Sequence of chain 1.A:
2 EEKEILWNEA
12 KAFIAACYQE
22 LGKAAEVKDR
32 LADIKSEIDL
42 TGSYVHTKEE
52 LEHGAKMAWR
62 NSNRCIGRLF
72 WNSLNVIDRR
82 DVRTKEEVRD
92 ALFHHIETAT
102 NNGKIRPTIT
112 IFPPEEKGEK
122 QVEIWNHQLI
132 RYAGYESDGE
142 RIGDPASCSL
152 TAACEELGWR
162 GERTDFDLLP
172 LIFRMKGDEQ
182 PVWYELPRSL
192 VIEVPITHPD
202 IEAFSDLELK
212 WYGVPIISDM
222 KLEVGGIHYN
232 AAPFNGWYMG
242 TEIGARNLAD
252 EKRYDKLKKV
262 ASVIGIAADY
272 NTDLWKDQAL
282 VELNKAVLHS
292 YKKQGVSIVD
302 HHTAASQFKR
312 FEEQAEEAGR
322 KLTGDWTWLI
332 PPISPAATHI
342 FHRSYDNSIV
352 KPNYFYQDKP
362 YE

The small molecule below binds the protein below.
Small molecule (SMILES): CN(C)Cc1cccc(NCc2ccc3ccc(N)nc3c2)c1

Binding-site contacts:
Ligand atom C12 contacts residue HEM1 of chain 1.B at 3.2 Å.
Ligand atom C15 contacts residue TYR357 of chain 1.A at 4.0 Å (hydrophobic).
Ligand atom C06 contacts residue PHE235 of chain 1.A at 4.0 Å (hydrophobic).
Ligand atom C02 contacts residue HEM1 of chain 1.B at 3.7 Å.
Ligand atom C16 contacts residue TYR357 of chain 1.A at 3.8 Å (hydrophobic).
Ligand atom N02 contacts residue TYR239 of chain 1.A at 3.8 Å.
Ligand atom N24 contacts residue TYR357 of chain 1.A at 4.0 Å.
Ligand atom C16 contacts residue TRP329 of chain 1.A at 4.0 Å (hydrophobic).
Ligand atom C25 contacts residue HIS128 of chain 1.A at 3.6 Å.
Ligand atom C08 contacts residue HEM1 of chain 1.B at 3.5 Å.
Ligand atom C15 contacts residue HEM1 of chain 1.B at 4.0 Å.
Ligand atom C05 contacts residue ILE218 of chain 1.A at 4.0 Å (hydrophobic).
Ligand atom N02 contacts residue PRO216 of chain 1.A at 3.9 Å.
Ligand atom N01 contacts residue HEM1 of chain 1.B at 4.0 Å.
Ligand atom C07 contacts residue ILE218 of chain 1.A at 3.5 Å (hydrophobic).
Ligand atom C03 contacts residue HEM1 of chain 1.B at 3.0 Å.
Ligand atom N02 contacts residue GLU243 of chain 1.A at 2.9 Å (salt-bridge).
Ligand atom C09 contacts residue GLU243 of chain 1.A at 3.2 Å.
Ligand atom C06 contacts residue ILE218 of chain 1.A at 3.4 Å (hydrophobic).
Ligand atom C05 contacts residue HEM1 of chain 1.B at 3.6 Å.
Ligand atom N22 contacts residue HEM1 of chain 1.B at 3.1 Å (h-bond).
Ligand atom C11 contacts residue HEM1 of chain 1.B at 3.3 Å.
Ligand atom C09 contacts residue HEM1 of chain 1.B at 3.3 Å.
Ligand atom C02 contacts residue TRP238 of chain 1.A at 4.0 Å (hydrophobic).
Ligand atom C26 contacts residue TYR357 of chain 1.A at 4.0 Å (hydrophobic).
Ligand atom N02 contacts residue TRP238 of chain 1.A at 2.8 Å (h-bond).
Ligand atom C10 contacts residue GLU243 of chain 1.A at 3.4 Å.
Ligand atom C06 contacts residue HEM1 of chain 1.B at 3.4 Å.
Ligand atom C02 contacts residue GLU243 of chain 1.A at 3.6 Å.
Ligand atom C04 contacts residue HEM1 of chain 1.B at 3.1 Å.
Ligand atom N02 contacts residue HEM1 of chain 1.B at 3.6 Å.
Ligand atom C23 contacts residue TYR357 of chain 1.A at 3.7 Å (hydrophobic).
Ligand atom N01 contacts residue GLU243 of chain 1.A at 2.8 Å (salt-bridge).
Ligand atom C13 contacts residue HEM1 of chain 1.B at 4.0 Å.
Ligand atom C11 contacts residue TRP329 of chain 1.A at 4.0 Å (hydrophobic).
Ligand atom C16 contacts residue HEM1 of chain 1.B at 3.0 Å.
Ligand atom C08 contacts residue ILE218 of chain 1.A at 3.8 Å (hydrophobic).
Ligand atom C10 contacts residue HEM1 of chain 1.B at 3.9 Å.
Ligand atom C07 contacts residue HEM1 of chain 1.B at 3.5 Å.
Ligand atom C21 contacts residue HEM1 of chain 1.B at 3.1 Å.